Sequence of chain 1.B:
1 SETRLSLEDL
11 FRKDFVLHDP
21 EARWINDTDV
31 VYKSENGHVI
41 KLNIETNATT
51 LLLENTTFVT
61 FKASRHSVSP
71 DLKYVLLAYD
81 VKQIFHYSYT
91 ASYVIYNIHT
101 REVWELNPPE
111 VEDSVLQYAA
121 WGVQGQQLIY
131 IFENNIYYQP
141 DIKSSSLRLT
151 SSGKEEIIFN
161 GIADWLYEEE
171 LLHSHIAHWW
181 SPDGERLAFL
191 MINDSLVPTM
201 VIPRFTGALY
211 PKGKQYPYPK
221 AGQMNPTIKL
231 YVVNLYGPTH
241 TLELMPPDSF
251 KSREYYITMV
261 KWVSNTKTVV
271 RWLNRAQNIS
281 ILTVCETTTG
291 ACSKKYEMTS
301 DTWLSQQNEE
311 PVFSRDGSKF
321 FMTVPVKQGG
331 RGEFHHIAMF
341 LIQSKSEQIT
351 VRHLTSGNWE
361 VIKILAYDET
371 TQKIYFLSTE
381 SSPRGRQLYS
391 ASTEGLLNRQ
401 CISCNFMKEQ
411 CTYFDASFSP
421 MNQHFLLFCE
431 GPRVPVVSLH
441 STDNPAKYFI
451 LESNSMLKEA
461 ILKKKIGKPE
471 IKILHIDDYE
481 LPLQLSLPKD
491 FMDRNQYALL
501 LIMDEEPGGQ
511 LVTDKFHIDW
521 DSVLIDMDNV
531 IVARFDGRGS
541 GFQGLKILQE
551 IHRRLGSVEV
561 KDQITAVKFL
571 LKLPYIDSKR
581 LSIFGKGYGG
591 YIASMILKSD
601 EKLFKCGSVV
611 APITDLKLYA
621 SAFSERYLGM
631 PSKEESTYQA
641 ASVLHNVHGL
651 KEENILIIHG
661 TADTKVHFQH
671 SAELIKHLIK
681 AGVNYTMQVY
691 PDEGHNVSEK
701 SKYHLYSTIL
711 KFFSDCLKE

Binding-site contacts:
Ligand atom C1 contacts residue ASN278 of chain 1.B at 1.4 Å.
Ligand atom C6 contacts residue GLU634 of chain 1.B at 3.0 Å.
Ligand atom C8 contacts residue ASN278 of chain 1.B at 4.0 Å.
Ligand atom O5 contacts residue ASN278 of chain 1.B at 2.3 Å (h-bond).
Ligand atom C5 contacts residue ASN278 of chain 1.B at 3.6 Å.
Ligand atom C7 contacts residue SER300 of chain 1.B at 4.3 Å.
Ligand atom O6 contacts residue GLU634 of chain 1.B at 3.1 Å (salt-bridge).
Ligand atom C8 contacts residue THR299 of chain 1.B at 3.6 Å.
Ligand atom C2 contacts residue ASN278 of chain 1.B at 2.6 Å.
Ligand atom O5 contacts residue ALA276 of chain 1.B at 4.1 Å.
Ligand atom C8 contacts residue ILE279 of chain 1.B at 4.0 Å (hydrophobic).
Ligand atom C7 contacts residue ASN278 of chain 1.B at 3.0 Å.
Ligand atom O7 contacts residue SER300 of chain 1.B at 3.5 Å (h-bond).
Ligand atom C4 contacts residue ASN278 of chain 1.B at 4.3 Å.
Ligand atom N2 contacts residue ASN278 of chain 1.B at 3.0 Å (h-bond).
Ligand atom C5 contacts residue ALA276 of chain 1.B at 4.1 Å (hydrophobic).
Ligand atom O6 contacts residue ALA276 of chain 1.B at 4.0 Å.
Ligand atom O7 contacts residue ASN278 of chain 1.B at 2.9 Å (h-bond).
Ligand atom C1 contacts residue ALA276 of chain 1.B at 4.3 Å (hydrophobic).
Ligand atom C5 contacts residue GLU634 of chain 1.B at 4.3 Å.
Ligand atom C3 contacts residue ASN278 of chain 1.B at 3.9 Å.
Ligand atom C6 contacts residue ALA276 of chain 1.B at 4.5 Å (hydrophobic).

A small-molecule ligand and the protein it binds are described below.
Small molecule (SMILES): CC(=O)N[C@H]1[C@H](O[C@H]2[C@H](O)[C@@H](NC(C)=O)CO[C@@H]2CO)O[C@H](CO)[C@@H](O)[C@@H]1O